Sequence of chain 1.A:
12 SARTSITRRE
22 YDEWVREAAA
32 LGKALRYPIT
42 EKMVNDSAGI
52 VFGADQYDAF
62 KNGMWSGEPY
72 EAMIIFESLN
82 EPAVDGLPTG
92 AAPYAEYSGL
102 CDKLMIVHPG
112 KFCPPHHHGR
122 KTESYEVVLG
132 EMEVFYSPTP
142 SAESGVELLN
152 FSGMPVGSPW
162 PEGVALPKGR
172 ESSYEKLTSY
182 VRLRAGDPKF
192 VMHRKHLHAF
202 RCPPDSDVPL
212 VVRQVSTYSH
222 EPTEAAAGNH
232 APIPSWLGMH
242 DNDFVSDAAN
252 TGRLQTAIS

This small molecule binds to this protein.
Small molecule (SMILES): O=C(CO)[C@@H](O)[C@@H](O)CO

Binding-site contacts:
Ligand atom O1 contacts residue GLU124 of chain 1.A at 2.8 Å (salt-bridge).
Ligand atom C4 contacts residue GLU222 of chain 1.A at 3.5 Å.
Ligand atom O1 contacts residue PHE201 of chain 1.A at 3.9 Å.
Ligand atom C3 contacts residue GLN215 of chain 1.A at 3.2 Å.
Ligand atom O4 contacts residue GLU222 of chain 1.A at 2.7 Å (salt-bridge).
Ligand atom O3 contacts residue LYS122 of chain 1.A at 3.3 Å (salt-bridge).
Ligand atom O1 contacts residue HIS117 of chain 1.A at 3.1 Å (h-bond).
Ligand atom C3 contacts residue ILE76 of chain 1.A at 3.9 Å (hydrophobic).
Ligand atom C2 contacts residue HIS117 of chain 1.A at 3.9 Å.
Ligand atom O2 contacts residue GLU124 of chain 1.A at 2.7 Å (salt-bridge).
Ligand atom C2 contacts residue GLN215 of chain 1.A at 3.5 Å.
Ligand atom O4 contacts residue ARG254 of chain 1.A at 3.5 Å (salt-bridge).
Ligand atom C1 contacts residue HIS117 of chain 1.A at 3.9 Å.
Ligand atom C5 contacts residue ILE76 of chain 1.A at 3.8 Å (hydrophobic).
Ligand atom C3 contacts residue LYS104 of chain 1.A at 3.8 Å.
Ligand atom C1 contacts residue GLN215 of chain 1.A at 3.7 Å.
Ligand atom O1 contacts residue HIS199 of chain 1.A at 2.8 Å (h-bond).
Ligand atom C1 contacts residue CYS114 of chain 1.A at 3.9 Å (hydrophobic).
Ligand atom O1 contacts residue CO1 of chain 1.B at 2.1 Å.
Ligand atom C2 contacts residue GLU124 of chain 1.A at 3.5 Å.
Ligand atom C4 contacts residue ILE76 of chain 1.A at 3.7 Å (hydrophobic).
Ligand atom O5 contacts residue ARG254 of chain 1.A at 2.6 Å (salt-bridge).
Ligand atom C1 contacts residue PHE201 of chain 1.A at 3.8 Å (hydrophobic).
Ligand atom C1 contacts residue CO1 of chain 1.B at 3.0 Å.
Ligand atom O2 contacts residue CO1 of chain 1.B at 2.2 Å.
Ligand atom O3 contacts residue LYS104 of chain 1.A at 2.8 Å (salt-bridge).
Ligand atom O5 contacts residue GLU222 of chain 1.A at 3.6 Å (salt-bridge).
Ligand atom O2 contacts residue LYS122 of chain 1.A at 3.0 Å (salt-bridge).
Ligand atom C1 contacts residue GLU124 of chain 1.A at 3.5 Å.
Ligand atom C2 contacts residue LYS122 of chain 1.A at 3.8 Å.
Ligand atom C4 contacts residue LYS104 of chain 1.A at 3.7 Å.
Ligand atom O3 contacts residue GLN215 of chain 1.A at 2.5 Å (h-bond).
Ligand atom O4 contacts residue LYS122 of chain 1.A at 3.2 Å (salt-bridge).
Ligand atom C2 contacts residue CO1 of chain 1.B at 2.9 Å.
Ligand atom C3 contacts residue LYS122 of chain 1.A at 3.9 Å.
Ligand atom O4 contacts residue LYS104 of chain 1.A at 3.8 Å.
Ligand atom C5 contacts residue ARG254 of chain 1.A at 3.4 Å.
Ligand atom O2 contacts residue HIS117 of chain 1.A at 3.5 Å (h-bond).
Ligand atom C4 contacts residue ARG254 of chain 1.A at 3.2 Å.
Ligand atom O2 contacts residue HIS119 of chain 1.A at 2.9 Å (h-bond).